A protein and the small-molecule ligand that binds it are described below.
Small molecule (SMILES): CC(=O)N[C@@H]1[C@@H](O)[C@H](O)[C@@H](CO)O[C@H]1O

Binding-site contacts:
Ligand atom N2 contacts residue ASN326 of chain 1.C at 2.7 Å (h-bond).
Ligand atom O7 contacts residue TYR305 of chain 1.C at 4.1 Å.
Ligand atom C4 contacts residue ASN326 of chain 1.C at 4.2 Å.
Ligand atom O6 contacts residue ASN326 of chain 1.C at 3.7 Å.
Ligand atom C6 contacts residue ASN326 of chain 1.C at 4.4 Å.
Ligand atom C6 contacts residue ASP307 of chain 1.C at 3.4 Å.
Ligand atom C8 contacts residue ASN326 of chain 1.C at 4.4 Å.
Ligand atom C2 contacts residue ASN326 of chain 1.C at 2.4 Å.
Ligand atom C5 contacts residue ASN326 of chain 1.C at 3.7 Å.
Ligand atom O4 contacts residue ASP307 of chain 1.C at 4.4 Å.
Ligand atom C3 contacts residue ASN326 of chain 1.C at 3.7 Å.
Ligand atom C1 contacts residue ASN326 of chain 1.C at 1.4 Å.
Ligand atom O7 contacts residue ASN326 of chain 1.C at 3.6 Å.
Ligand atom C5 contacts residue ASP307 of chain 1.C at 3.8 Å.
Ligand atom C7 contacts residue ASN326 of chain 1.C at 3.4 Å.
Ligand atom O5 contacts residue ASN326 of chain 1.C at 2.4 Å (h-bond).

Sequence of chain 1.C:
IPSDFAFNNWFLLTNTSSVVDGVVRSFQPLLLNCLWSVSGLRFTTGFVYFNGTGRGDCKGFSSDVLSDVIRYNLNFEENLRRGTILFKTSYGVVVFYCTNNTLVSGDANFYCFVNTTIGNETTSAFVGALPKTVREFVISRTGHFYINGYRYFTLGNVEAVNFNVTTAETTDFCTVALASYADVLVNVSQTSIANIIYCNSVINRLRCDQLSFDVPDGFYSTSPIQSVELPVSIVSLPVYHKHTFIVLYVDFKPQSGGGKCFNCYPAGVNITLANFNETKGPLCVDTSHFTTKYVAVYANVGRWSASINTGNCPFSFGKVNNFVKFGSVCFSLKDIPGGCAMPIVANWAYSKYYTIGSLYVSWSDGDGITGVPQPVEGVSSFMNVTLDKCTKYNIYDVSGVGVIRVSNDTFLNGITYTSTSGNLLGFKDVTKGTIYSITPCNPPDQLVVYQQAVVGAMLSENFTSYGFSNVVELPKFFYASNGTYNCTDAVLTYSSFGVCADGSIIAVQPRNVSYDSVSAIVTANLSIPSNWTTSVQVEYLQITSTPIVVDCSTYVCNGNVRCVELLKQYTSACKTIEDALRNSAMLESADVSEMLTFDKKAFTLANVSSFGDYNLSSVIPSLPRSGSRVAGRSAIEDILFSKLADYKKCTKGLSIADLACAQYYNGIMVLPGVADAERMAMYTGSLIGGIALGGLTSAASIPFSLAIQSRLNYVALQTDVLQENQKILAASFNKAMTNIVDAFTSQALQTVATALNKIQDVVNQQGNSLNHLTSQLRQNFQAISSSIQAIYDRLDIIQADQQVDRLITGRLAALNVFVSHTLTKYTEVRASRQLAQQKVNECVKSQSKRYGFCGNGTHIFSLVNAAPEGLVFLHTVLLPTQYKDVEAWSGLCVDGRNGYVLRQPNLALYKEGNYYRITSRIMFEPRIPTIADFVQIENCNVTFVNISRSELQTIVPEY